Binding-site contacts:
Ligand atom C4 contacts residue ASN717 of chain 1.B at 4.2 Å.
Ligand atom C4 contacts residue LEU922 of chain 1.B at 4.2 Å (hydrophobic).
Ligand atom O5 contacts residue GLN926 of chain 1.B at 4.5 Å.
Ligand atom C2 contacts residue ASN717 of chain 1.B at 2.5 Å.
Ligand atom O7 contacts residue LEU922 of chain 1.B at 3.8 Å.
Ligand atom C5 contacts residue GLN926 of chain 1.B at 4.2 Å.
Ligand atom C1 contacts residue ASN717 of chain 1.B at 1.4 Å.
Ligand atom O4 contacts residue LEU922 of chain 1.B at 3.9 Å.
Ligand atom C7 contacts residue LEU922 of chain 1.B at 3.9 Å (hydrophobic).
Ligand atom N2 contacts residue ASN717 of chain 1.B at 3.0 Å (h-bond).
Ligand atom C8 contacts residue LEU922 of chain 1.B at 4.0 Å (hydrophobic).
Ligand atom O7 contacts residue GLN1071 of chain 1.B at 3.8 Å.
Ligand atom C6 contacts residue LEU922 of chain 1.B at 4.3 Å (hydrophobic).
Ligand atom C6 contacts residue GLN926 of chain 1.B at 3.8 Å.
Ligand atom O7 contacts residue ASN717 of chain 1.B at 3.3 Å (h-bond).
Ligand atom O5 contacts residue ASN717 of chain 1.B at 2.3 Å (h-bond).
Ligand atom C5 contacts residue ASN717 of chain 1.B at 3.6 Å.
Ligand atom C1 contacts residue LEU922 of chain 1.B at 4.4 Å (hydrophobic).
Ligand atom O6 contacts residue GLN926 of chain 1.B at 3.0 Å (h-bond).
Ligand atom O6 contacts residue PHE718 of chain 1.B at 4.4 Å.
Ligand atom C5 contacts residue LEU922 of chain 1.B at 3.7 Å (hydrophobic).
Ligand atom C3 contacts residue ASN717 of chain 1.B at 3.8 Å.
Ligand atom C7 contacts residue ASN717 of chain 1.B at 3.3 Å.

A protein and the small-molecule ligand that binds it are described below.
Small molecule (SMILES): CC(=O)N[C@H]1[C@H](O[C@H]2[C@H](O)[C@@H](NC(C)=O)CO[C@@H]2CO)O[C@H](CO)[C@@H](O)[C@@H]1O

Sequence of chain 1.B:
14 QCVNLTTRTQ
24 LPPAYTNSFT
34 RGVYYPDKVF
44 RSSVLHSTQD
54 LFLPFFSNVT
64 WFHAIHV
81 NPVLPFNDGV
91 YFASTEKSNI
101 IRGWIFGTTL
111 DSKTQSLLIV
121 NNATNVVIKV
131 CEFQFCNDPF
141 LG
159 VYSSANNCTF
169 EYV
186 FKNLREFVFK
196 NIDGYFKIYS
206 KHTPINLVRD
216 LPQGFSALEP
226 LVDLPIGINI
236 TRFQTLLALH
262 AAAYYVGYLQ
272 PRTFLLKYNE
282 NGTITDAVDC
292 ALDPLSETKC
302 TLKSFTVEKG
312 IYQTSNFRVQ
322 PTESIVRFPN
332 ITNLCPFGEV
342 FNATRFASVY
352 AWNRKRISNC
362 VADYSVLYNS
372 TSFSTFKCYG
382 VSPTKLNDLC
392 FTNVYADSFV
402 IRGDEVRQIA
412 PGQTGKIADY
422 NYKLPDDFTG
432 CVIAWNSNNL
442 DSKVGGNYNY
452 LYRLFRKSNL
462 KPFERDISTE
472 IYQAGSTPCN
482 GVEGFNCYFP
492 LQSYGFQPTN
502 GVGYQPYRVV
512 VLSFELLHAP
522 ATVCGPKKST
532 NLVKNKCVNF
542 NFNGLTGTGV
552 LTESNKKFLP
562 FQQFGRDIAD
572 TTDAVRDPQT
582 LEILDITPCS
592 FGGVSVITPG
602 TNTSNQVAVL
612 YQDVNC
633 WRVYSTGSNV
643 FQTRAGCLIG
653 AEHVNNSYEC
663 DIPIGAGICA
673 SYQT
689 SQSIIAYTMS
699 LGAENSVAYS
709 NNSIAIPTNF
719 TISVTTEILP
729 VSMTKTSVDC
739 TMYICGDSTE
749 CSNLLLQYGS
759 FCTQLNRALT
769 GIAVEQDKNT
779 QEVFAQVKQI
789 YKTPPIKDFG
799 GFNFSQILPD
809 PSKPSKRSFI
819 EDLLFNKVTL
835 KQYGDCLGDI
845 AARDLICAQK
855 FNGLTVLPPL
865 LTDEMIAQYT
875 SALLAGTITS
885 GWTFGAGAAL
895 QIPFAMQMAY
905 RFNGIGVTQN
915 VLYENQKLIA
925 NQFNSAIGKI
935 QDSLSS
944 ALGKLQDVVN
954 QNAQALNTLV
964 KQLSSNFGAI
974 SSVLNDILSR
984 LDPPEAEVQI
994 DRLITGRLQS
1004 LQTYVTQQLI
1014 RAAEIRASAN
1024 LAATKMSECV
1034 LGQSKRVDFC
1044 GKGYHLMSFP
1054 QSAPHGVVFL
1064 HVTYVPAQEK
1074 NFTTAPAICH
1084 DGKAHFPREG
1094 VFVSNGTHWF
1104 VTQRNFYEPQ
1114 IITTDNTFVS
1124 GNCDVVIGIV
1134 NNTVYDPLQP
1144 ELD